Binding-site contacts:
Ligand atom CZ contacts residue TRP132 of chain 1.O at 3.6 Å (hydrophobic).
Ligand atom CD2 contacts residue TRP144 of chain 1.E at 3.5 Å (hydrophobic).
Ligand atom NE2 contacts residue TRP103 of chain 1.O at 3.5 Å.
Ligand atom CE2 contacts residue TRP144 of chain 1.E at 3.4 Å (hydrophobic).
Ligand atom OE1 contacts residue ASN142 of chain 1.E at 2.9 Å (h-bond).
Ligand atom CB contacts residue TYR78 of chain 1.O at 3.5 Å (hydrophobic).
Ligand atom CD contacts residue ARG108 of chain 1.O at 3.6 Å.
Ligand atom CE1 contacts residue TRP132 of chain 1.O at 3.5 Å (hydrophobic).
Ligand atom NE2 contacts residue TRP132 of chain 1.O at 3.6 Å.
Ligand atom CG contacts residue VAL71 of chain 1.O at 3.6 Å (hydrophobic).
Ligand atom NZ contacts residue ALA70 of chain 1.O at 2.8 Å (h-bond).
Ligand atom NE2 contacts residue SER112 of chain 1.O at 2.9 Å (h-bond).
Ligand atom CD2 contacts residue SER112 of chain 1.O at 3.6 Å.
Ligand atom OE2 contacts residue ARG108 of chain 1.O at 2.9 Å (salt-bridge).
Ligand atom CD contacts residue ASN142 of chain 1.E at 3.4 Å.
Ligand atom CD contacts residue LEU49 of chain 1.O at 3.6 Å (hydrophobic).
Ligand atom NE2 contacts residue LEU49 of chain 1.O at 2.9 Å (h-bond).
Ligand atom CD1 contacts residue TRP144 of chain 1.E at 3.6 Å (hydrophobic).
Ligand atom CB contacts residue TRP103 of chain 1.O at 3.6 Å (hydrophobic).
Ligand atom O contacts residue VAL71 of chain 1.O at 3.5 Å.
Ligand atom CD contacts residue SER69 of chain 1.O at 3.4 Å.
Ligand atom OE2 contacts residue ASN142 of chain 1.E at 3.6 Å (h-bond).
Ligand atom OE1 contacts residue LEU49 of chain 1.O at 3.4 Å (h-bond).
Ligand atom CB contacts residue ARG108 of chain 1.O at 3.6 Å.
Ligand atom NE2 contacts residue LEU134 of chain 1.O at 3.6 Å.
Ligand atom O contacts residue SER51 of chain 1.O at 3.6 Å (h-bond).
Ligand atom CB contacts residue TRP144 of chain 1.E at 3.5 Å (hydrophobic).
Ligand atom OE2 contacts residue LYS145 of chain 1.E at 2.8 Å (salt-bridge).
Ligand atom CG contacts residue TRP144 of chain 1.E at 3.4 Å (hydrophobic).
Ligand atom CE1 contacts residue TRP103 of chain 1.O at 3.4 Å (hydrophobic).
Ligand atom N contacts residue TRP144 of chain 1.E at 3.6 Å.
Ligand atom O contacts residue ALA70 of chain 1.O at 3.5 Å.
Ligand atom CE contacts residue VAL71 of chain 1.O at 3.5 Å (hydrophobic).
Ligand atom CG contacts residue SER69 of chain 1.O at 3.3 Å.
Ligand atom NZ contacts residue VAL71 of chain 1.O at 3.1 Å (h-bond).
Ligand atom O contacts residue SER69 of chain 1.O at 3.1 Å.
Ligand atom OE1 contacts residue THR114 of chain 1.O at 2.7 Å (h-bond).
Ligand atom OE1 contacts residue TRP103 of chain 1.O at 3.6 Å.
Ligand atom OE1 contacts residue ARG108 of chain 1.O at 2.9 Å (salt-bridge).
Ligand atom OE2 contacts residue SER69 of chain 1.O at 2.7 Å (h-bond).

Sequence of chain 1.O:
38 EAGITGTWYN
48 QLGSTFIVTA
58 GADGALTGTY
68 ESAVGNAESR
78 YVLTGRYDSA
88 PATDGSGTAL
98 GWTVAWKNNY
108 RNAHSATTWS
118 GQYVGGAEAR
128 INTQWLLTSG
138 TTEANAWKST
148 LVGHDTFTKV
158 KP

Sequence of chain 1.E:
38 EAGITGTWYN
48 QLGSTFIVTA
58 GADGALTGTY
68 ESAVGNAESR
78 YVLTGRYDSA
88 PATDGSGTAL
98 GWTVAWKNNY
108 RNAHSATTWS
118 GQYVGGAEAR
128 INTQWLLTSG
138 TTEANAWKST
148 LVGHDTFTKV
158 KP

This protein binds this small molecule.
Small molecule (SMILES): CC(C)[C@H](NC(=O)[C@H](CC1=CN=C2CC=CC=C12)NC(=O)[C@@H](N)CCC(=O)O)C(=O)N[C@@H](CC1=NC=NC1)C(=O)N1CCC[C@H]1C(=O)N[C@@H](CCC(N)=O)C(=O)N[C@@H](Cc1ccccc1)C(=O)N[C@@H](CCC(=O)O)C(=O)N[C@@H](CCC(N)=O)C(=O)N[C@@H](CCCCN)C(=O)N[C@@H](C)C=O